The protein below binds the small molecule below.
Small molecule (SMILES): OC[C@@H](O)[C@H](O)/C(O)=N/O

Sequence of chain 2.A:
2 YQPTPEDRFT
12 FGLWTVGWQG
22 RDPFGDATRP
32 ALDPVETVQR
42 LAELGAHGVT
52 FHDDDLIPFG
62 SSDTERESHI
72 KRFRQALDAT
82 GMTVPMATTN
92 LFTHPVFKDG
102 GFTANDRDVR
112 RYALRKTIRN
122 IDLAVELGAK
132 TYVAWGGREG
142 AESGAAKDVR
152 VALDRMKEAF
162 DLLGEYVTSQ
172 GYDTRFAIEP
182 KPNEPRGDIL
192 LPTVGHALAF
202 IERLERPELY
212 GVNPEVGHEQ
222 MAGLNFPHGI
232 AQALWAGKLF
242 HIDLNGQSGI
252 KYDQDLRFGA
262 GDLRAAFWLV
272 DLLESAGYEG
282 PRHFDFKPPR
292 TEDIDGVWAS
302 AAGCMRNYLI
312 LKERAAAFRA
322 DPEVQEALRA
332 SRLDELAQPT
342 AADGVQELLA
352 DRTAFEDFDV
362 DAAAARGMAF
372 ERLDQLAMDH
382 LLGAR

Sequence of chain 2.B:
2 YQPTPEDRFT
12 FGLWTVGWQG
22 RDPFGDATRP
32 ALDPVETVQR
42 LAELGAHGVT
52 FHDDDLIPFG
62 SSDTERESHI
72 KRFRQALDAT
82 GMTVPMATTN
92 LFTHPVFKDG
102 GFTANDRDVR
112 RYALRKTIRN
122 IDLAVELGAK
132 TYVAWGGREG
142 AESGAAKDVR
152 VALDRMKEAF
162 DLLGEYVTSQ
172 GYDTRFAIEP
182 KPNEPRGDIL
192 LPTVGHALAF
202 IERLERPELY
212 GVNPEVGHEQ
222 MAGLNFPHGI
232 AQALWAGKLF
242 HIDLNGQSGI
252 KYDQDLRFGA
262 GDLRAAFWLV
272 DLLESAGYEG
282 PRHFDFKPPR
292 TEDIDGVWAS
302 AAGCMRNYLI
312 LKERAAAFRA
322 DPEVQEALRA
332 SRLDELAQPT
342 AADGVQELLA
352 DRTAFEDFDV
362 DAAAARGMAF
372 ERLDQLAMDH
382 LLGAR

Binding-site contacts:
Ligand atom O4 contacts residue HIS53 of chain 2.A at 2.7 Å (h-bond).
Ligand atom C4 contacts residue TRP136 of chain 2.A at 3.9 Å (hydrophobic).
Ligand atom C3 contacts residue TRP136 of chain 2.A at 3.8 Å (hydrophobic).
Ligand atom O contacts residue MG1 of chain 2.D at 2.4 Å.
Ligand atom C1 contacts residue MG1 of chain 2.C at 3.3 Å.
Ligand atom N contacts residue MG1 of chain 2.D at 3.1 Å.
Ligand atom N contacts residue TRP136 of chain 2.A at 3.3 Å.
Ligand atom C4 contacts residue GLU180 of chain 2.A at 3.9 Å.
Ligand atom C1 contacts residue TRP136 of chain 2.A at 4.0 Å (hydrophobic).
Ligand atom C3 contacts residue GLU180 of chain 2.A at 3.3 Å.
Ligand atom O1 contacts residue MG1 of chain 2.C at 2.4 Å.
Ligand atom C1 contacts residue ASP286 of chain 2.A at 3.8 Å.
Ligand atom O3 contacts residue ASP244 of chain 2.A at 3.4 Å (salt-bridge).
Ligand atom O3 contacts residue MG1 of chain 2.C at 2.4 Å.
Ligand atom N contacts residue LYS182 of chain 2.A at 3.9 Å.
Ligand atom O1 contacts residue MG1 of chain 2.D at 2.4 Å.
Ligand atom O3 contacts residue ASP286 of chain 2.A at 3.2 Å (salt-bridge).
Ligand atom C1 contacts residue MG1 of chain 2.D at 3.0 Å.
Ligand atom O contacts residue TRP136 of chain 2.A at 3.3 Å.
Ligand atom C2 contacts residue MG1 of chain 2.C at 3.3 Å.
Ligand atom O2 contacts residue HIS53 of chain 2.A at 4.0 Å.
Ligand atom C1 contacts residue GLU180 of chain 2.A at 3.7 Å.
Ligand atom O1 contacts residue ASP286 of chain 2.A at 3.5 Å (salt-bridge).
Ligand atom O contacts residue HIS219 of chain 2.A at 3.1 Å (h-bond).
Ligand atom C2 contacts residue ASP286 of chain 2.A at 3.2 Å.
Ligand atom O contacts residue PHE25 of chain 2.B at 3.6 Å.
Ligand atom O3 contacts residue GLU180 of chain 2.A at 2.6 Å (salt-bridge).
Ligand atom C3 contacts residue ASP286 of chain 2.A at 3.9 Å.
Ligand atom O2 contacts residue TRP15 of chain 2.A at 3.5 Å (h-bond).
Ligand atom O contacts residue LYS182 of chain 2.A at 2.8 Å (salt-bridge).
Ligand atom C4 contacts residue HIS53 of chain 2.A at 3.4 Å.
Ligand atom N contacts residue PHE25 of chain 2.B at 3.6 Å.
Ligand atom O1 contacts residue HIS219 of chain 2.A at 3.3 Å.
Ligand atom O4 contacts residue PHE93 of chain 2.A at 3.5 Å.
Ligand atom O2 contacts residue ASP286 of chain 2.A at 3.5 Å (salt-bridge).
Ligand atom O4 contacts residue TRP136 of chain 2.A at 3.4 Å.
Ligand atom C3 contacts residue MG1 of chain 2.C at 3.4 Å.
Ligand atom O1 contacts residue GLU180 of chain 2.A at 2.8 Å (salt-bridge).
Ligand atom C2 contacts residue GLU180 of chain 2.A at 4.0 Å.
Ligand atom O1 contacts residue GLU216 of chain 2.A at 3.0 Å (salt-bridge).